This small molecule binds to this protein.
Small molecule (SMILES): CC(=O)N[C@@H]1[C@@H](O)[C@H](O)[C@@H](CO)O[C@H]1O

Binding-site contacts:
Ligand atom C6 contacts residue ASN113 of chain 1.D at 3.9 Å.
Ligand atom O5 contacts residue ASN113 of chain 1.D at 3.6 Å.
Ligand atom C7 contacts residue ASN125 of chain 1.D at 4.0 Å.
Ligand atom C4 contacts residue ASN125 of chain 1.D at 4.2 Å.
Ligand atom C5 contacts residue ASN125 of chain 1.D at 3.6 Å.
Ligand atom C5 contacts residue ASN113 of chain 1.D at 4.2 Å.
Ligand atom O6 contacts residue ASN113 of chain 1.D at 3.7 Å.
Ligand atom O5 contacts residue ASN125 of chain 1.D at 2.3 Å (h-bond).
Ligand atom C1 contacts residue ASN113 of chain 1.D at 4.4 Å.
Ligand atom C2 contacts residue ASN125 of chain 1.D at 2.5 Å.
Ligand atom N2 contacts residue HIS42 of chain 1.D at 4.3 Å.
Ligand atom C1 contacts residue ASN125 of chain 1.D at 1.4 Å.
Ligand atom N2 contacts residue ASN125 of chain 1.D at 3.0 Å (h-bond).
Ligand atom C3 contacts residue ASN125 of chain 1.D at 3.8 Å.
Ligand atom O6 contacts residue LYS115 of chain 1.D at 3.5 Å.

Sequence of chain 1.D:
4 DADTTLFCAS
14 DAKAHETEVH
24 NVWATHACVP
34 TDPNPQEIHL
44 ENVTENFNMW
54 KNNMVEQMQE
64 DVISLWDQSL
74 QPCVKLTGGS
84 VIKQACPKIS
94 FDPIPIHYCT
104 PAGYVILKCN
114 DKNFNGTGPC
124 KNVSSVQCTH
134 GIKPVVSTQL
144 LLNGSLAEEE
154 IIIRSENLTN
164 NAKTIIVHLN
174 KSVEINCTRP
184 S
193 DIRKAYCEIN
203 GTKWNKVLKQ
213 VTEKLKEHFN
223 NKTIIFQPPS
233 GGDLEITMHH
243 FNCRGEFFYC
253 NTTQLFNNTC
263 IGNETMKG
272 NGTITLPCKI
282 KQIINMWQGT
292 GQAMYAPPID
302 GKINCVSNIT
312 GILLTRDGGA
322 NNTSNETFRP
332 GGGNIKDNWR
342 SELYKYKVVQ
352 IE